A small-molecule ligand and the protein it binds are described below.
Small molecule (SMILES): CC(C)[C@H](C)[C@@H](O)[C@H](O)[C@@H](C)[C@H]1CC[C@H]2[C@@H]3COC(=O)[C@H]4C[C@H](O)[C@H](O)C[C@]4(C)[C@H]3CC[C@]12C

Sequence of chain 1.A:
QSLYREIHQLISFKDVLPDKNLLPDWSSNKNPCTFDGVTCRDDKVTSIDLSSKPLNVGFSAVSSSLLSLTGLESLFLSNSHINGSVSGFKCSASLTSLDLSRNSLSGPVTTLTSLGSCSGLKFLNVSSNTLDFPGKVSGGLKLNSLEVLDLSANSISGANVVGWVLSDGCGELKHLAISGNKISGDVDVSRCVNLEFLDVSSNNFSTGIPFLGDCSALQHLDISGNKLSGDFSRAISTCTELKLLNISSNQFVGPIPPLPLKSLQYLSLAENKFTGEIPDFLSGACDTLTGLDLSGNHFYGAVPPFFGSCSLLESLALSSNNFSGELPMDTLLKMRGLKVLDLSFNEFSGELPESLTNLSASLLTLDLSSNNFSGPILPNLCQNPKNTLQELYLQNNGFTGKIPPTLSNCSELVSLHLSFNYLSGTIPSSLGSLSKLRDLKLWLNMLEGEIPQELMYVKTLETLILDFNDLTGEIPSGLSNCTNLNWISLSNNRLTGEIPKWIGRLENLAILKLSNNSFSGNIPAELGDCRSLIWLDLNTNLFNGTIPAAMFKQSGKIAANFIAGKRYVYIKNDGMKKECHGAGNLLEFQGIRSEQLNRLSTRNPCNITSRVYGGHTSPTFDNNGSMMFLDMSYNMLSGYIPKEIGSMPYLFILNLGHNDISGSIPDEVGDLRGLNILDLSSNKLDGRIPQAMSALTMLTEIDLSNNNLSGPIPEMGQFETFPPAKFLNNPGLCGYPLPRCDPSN

Binding-site contacts:
Ligand atom C19 contacts residue ILE660 of chain 1.A at 4.1 Å (hydrophobic).
Ligand atom O23 contacts residue SER625 of chain 1.A at 3.0 Å (h-bond).
Ligand atom C02 contacts residue ASN683 of chain 1.A at 3.9 Å.
Ligand atom O02 contacts residue THR707 of chain 1.A at 4.0 Å.
Ligand atom C28 contacts residue TYR575 of chain 1.A at 3.8 Å (hydrophobic).
Ligand atom C27 contacts residue SER625 of chain 1.A at 4.2 Å.
Ligand atom O06 contacts residue LYS579 of chain 1.A at 3.5 Å.
Ligand atom C26 contacts residue TRP542 of chain 1.A at 3.9 Å (hydrophobic).
Ligand atom C19 contacts residue ASN683 of chain 1.A at 4.0 Å.
Ligand atom O06 contacts residue ILE684 of chain 1.A at 3.7 Å.
Ligand atom C21 contacts residue PHE659 of chain 1.A at 4.1 Å (hydrophobic).
Ligand atom C05 contacts residue TYR620 of chain 1.A at 3.8 Å (hydrophobic).
Ligand atom C15 contacts residue TYR577 of chain 1.A at 3.6 Å (hydrophobic).
Ligand atom C06 contacts residue LYS579 of chain 1.A at 4.2 Å.
Ligand atom C07 contacts residue TYR620 of chain 1.A at 3.6 Å (hydrophobic).
Ligand atom C19 contacts residue ILE684 of chain 1.A at 4.1 Å (hydrophobic).
Ligand atom C27 contacts residue PRO626 of chain 1.A at 3.8 Å (hydrophobic).
Ligand atom C11 contacts residue ASN683 of chain 1.A at 3.9 Å.
Ligand atom C16 contacts residue TYR575 of chain 1.A at 4.0 Å (hydrophobic).
Ligand atom C28 contacts residue THR624 of chain 1.A at 4.2 Å.
Ligand atom C23 contacts residue TYR575 of chain 1.A at 4.2 Å (hydrophobic).
Ligand atom O02 contacts residue ASN683 of chain 1.A at 4.0 Å.
Ligand atom C03 contacts residue THR707 of chain 1.A at 4.2 Å.
Ligand atom O23 contacts residue TYR575 of chain 1.A at 3.6 Å.
Ligand atom C18 contacts residue TRP542 of chain 1.A at 3.9 Å (hydrophobic).
Ligand atom C06 contacts residue TYR620 of chain 1.A at 3.6 Å (hydrophobic).
Ligand atom C25 contacts residue THR624 of chain 1.A at 4.2 Å.
Ligand atom C04 contacts residue TYR620 of chain 1.A at 4.0 Å (hydrophobic).
Ligand atom O22 contacts residue TYR575 of chain 1.A at 3.4 Å (h-bond).
Ligand atom O23 contacts residue THR624 of chain 1.A at 3.5 Å.
Ligand atom C02 contacts residue THR707 of chain 1.A at 4.0 Å.
Ligand atom C27 contacts residue MET635 of chain 1.A at 3.7 Å (hydrophobic).
Ligand atom C07 contacts residue TYR577 of chain 1.A at 3.7 Å (hydrophobic).
Ligand atom O07 contacts residue TYR620 of chain 1.A at 3.6 Å.
Ligand atom C22 contacts residue TYR575 of chain 1.A at 3.5 Å (hydrophobic).
Ligand atom C28 contacts residue LEU593 of chain 1.A at 4.0 Å (hydrophobic).
Ligand atom C01 contacts residue ASN683 of chain 1.A at 3.5 Å.
Ligand atom C23 contacts residue SER625 of chain 1.A at 4.1 Å.
Ligand atom O07 contacts residue TYR577 of chain 1.A at 3.3 Å.
Ligand atom O23 contacts residue HIS623 of chain 1.A at 4.0 Å.